A small-molecule ligand and the protein it binds are described below.
Small molecule (SMILES): CN1CCN(c2ccc(C(=O)Nc3n[nH]c4cn(C(=O)Cc5cccs5)cc34)cc2)CC1

Sequence of chain 1.A:
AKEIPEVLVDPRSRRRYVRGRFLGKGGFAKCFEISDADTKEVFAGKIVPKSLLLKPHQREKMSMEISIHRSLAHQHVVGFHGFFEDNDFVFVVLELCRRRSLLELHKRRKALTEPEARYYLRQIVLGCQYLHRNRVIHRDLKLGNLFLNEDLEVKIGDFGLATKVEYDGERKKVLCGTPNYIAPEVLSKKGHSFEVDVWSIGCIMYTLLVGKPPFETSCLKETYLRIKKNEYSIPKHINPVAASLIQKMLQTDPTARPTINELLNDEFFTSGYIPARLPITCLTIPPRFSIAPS

Binding-site contacts:
Ligand atom C27 contacts residue ALA55 of chain 1.A at 3.7 Å (hydrophobic).
Ligand atom N4 contacts residue CYS123 of chain 1.A at 3.6 Å.
Ligand atom C27 contacts residue LYS56 of chain 1.A at 3.7 Å.
Ligand atom C12 contacts residue ARG126 of chain 1.A at 3.7 Å.
Ligand atom C11 contacts residue CYS123 of chain 1.A at 3.4 Å (hydrophobic).
Ligand atom C28 contacts residue LYS56 of chain 1.A at 3.5 Å.
Ligand atom C26 contacts residue ARG126 of chain 1.A at 3.6 Å.
Ligand atom C14 contacts residue LEU49 of chain 1.A at 3.4 Å (hydrophobic).
Ligand atom C32 contacts residue PHE173 of chain 1.A at 3.8 Å (hydrophobic).
Ligand atom N3 contacts residue PHE173 of chain 1.A at 3.6 Å.
Ligand atom C28 contacts residue CYS57 of chain 1.A at 3.6 Å (hydrophobic).
Ligand atom S29 contacts residue LYS51 of chain 1.A at 3.8 Å.
Ligand atom C20 contacts residue ARG126 of chain 1.A at 3.9 Å.
Ligand atom S29 contacts residue GLY52 of chain 1.A at 3.6 Å.
Ligand atom C17 contacts residue PHE173 of chain 1.A at 3.5 Å (hydrophobic).
Ligand atom C15 contacts residue ALA70 of chain 1.A at 3.7 Å (hydrophobic).
Ligand atom N6 contacts residue CYS123 of chain 1.A at 2.9 Å (h-bond).
Ligand atom O2 contacts residue LEU120 of chain 1.A at 3.9 Å.
Ligand atom C23 contacts residue ARG47 of chain 1.A at 3.7 Å.
Ligand atom C11 contacts residue LEU49 of chain 1.A at 3.9 Å (hydrophobic).
Ligand atom N6 contacts residue ALA70 of chain 1.A at 3.6 Å.
Ligand atom N6 contacts residue GLU121 of chain 1.A at 3.5 Å (salt-bridge).
Ligand atom C30 contacts residue LYS72 of chain 1.A at 3.6 Å.
Ligand atom C1 contacts residue PHE173 of chain 1.A at 3.7 Å (hydrophobic).
Ligand atom N6 contacts residue LEU122 of chain 1.A at 3.8 Å.
Ligand atom C28 contacts residue ALA55 of chain 1.A at 3.7 Å (hydrophobic).
Ligand atom C27 contacts residue GLY52 of chain 1.A at 3.8 Å.
Ligand atom N19 contacts residue ARG126 of chain 1.A at 3.8 Å.
Ligand atom C27 contacts residue CYS57 of chain 1.A at 3.8 Å (hydrophobic).
Ligand atom C13 contacts residue LEU49 of chain 1.A at 3.4 Å (hydrophobic).
Ligand atom N4 contacts residue GLU121 of chain 1.A at 2.9 Å (salt-bridge).
Ligand atom C17 contacts residue CYS57 of chain 1.A at 3.8 Å (hydrophobic).
Ligand atom N7 contacts residue CYS123 of chain 1.A at 3.1 Å (h-bond).
Ligand atom C12 contacts residue ARG124 of chain 1.A at 3.4 Å.
Ligand atom C25 contacts residue PHE48 of chain 1.A at 3.5 Å (hydrophobic).
Ligand atom C13 contacts residue ARG126 of chain 1.A at 3.5 Å.
Ligand atom C28 contacts residue LYS72 of chain 1.A at 3.6 Å.
Ligand atom C5 contacts residue CYS123 of chain 1.A at 3.9 Å (hydrophobic).
Ligand atom C12 contacts residue LEU49 of chain 1.A at 3.9 Å (hydrophobic).
Ligand atom N4 contacts residue ALA70 of chain 1.A at 3.4 Å.